Sequence of chain 10.E:
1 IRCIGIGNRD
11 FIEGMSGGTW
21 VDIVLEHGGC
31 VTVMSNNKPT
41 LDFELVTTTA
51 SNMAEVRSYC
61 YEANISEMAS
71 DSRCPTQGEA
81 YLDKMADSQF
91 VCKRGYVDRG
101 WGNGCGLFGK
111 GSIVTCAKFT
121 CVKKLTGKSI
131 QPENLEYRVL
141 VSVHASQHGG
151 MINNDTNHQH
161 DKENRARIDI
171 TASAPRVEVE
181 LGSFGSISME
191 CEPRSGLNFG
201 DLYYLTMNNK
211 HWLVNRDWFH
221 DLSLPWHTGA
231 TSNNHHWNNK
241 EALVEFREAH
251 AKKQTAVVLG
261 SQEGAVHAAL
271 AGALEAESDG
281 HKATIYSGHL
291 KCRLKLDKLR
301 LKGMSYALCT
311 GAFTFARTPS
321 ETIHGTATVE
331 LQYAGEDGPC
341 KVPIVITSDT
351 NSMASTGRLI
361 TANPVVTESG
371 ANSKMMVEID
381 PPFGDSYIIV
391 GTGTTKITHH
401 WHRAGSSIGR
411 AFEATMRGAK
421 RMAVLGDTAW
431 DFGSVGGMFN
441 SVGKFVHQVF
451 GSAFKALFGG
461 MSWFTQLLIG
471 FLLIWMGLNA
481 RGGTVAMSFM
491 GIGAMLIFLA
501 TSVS

A protein and the small-molecule ligand that binds it are described below.
Small molecule (SMILES): CC(=O)N[C@H]1[C@H](O[C@H]2[C@H](O)[C@@H](NC(C)=O)CO[C@@H]2CO[C@@H]2O[C@@H](C)[C@@H](O)[C@@H](O)[C@@H]2O)O[C@H](CO)[C@@H](O)[C@@H]1O

Binding-site contacts:
Ligand atom C4 contacts residue MET151 of chain 10.E at 3.9 Å (hydrophobic).
Ligand atom C2 contacts residue GLY150 of chain 10.E at 3.7 Å.
Ligand atom O5 contacts residue ASN157 of chain 10.E at 4.0 Å.
Ligand atom O5 contacts residue THR156 of chain 10.E at 3.8 Å.
Ligand atom N2 contacts residue GLY150 of chain 10.E at 3.4 Å (h-bond).
Ligand atom C5 contacts residue ASN154 of chain 10.E at 3.6 Å.
Ligand atom C1 contacts residue ASN154 of chain 10.E at 1.4 Å.
Ligand atom O4 contacts residue ASP161 of chain 10.E at 4.0 Å.
Ligand atom O7 contacts residue ASN154 of chain 10.E at 4.2 Å.
Ligand atom C6 contacts residue ASP161 of chain 10.E at 3.6 Å.
Ligand atom C5 contacts residue THR156 of chain 10.E at 3.8 Å.
Ligand atom C6 contacts residue THR156 of chain 10.E at 3.9 Å.
Ligand atom C5 contacts residue MET151 of chain 10.E at 3.9 Å (hydrophobic).
Ligand atom C4 contacts residue ASP161 of chain 10.E at 4.0 Å.
Ligand atom O7 contacts residue GLY150 of chain 10.E at 2.9 Å (h-bond).
Ligand atom C3 contacts residue MET151 of chain 10.E at 4.0 Å (hydrophobic).
Ligand atom C2 contacts residue ASN154 of chain 10.E at 2.4 Å.
Ligand atom O7 contacts residue HIS148 of chain 10.E at 3.6 Å (h-bond).
Ligand atom C1 contacts residue GLY150 of chain 10.E at 4.0 Å.
Ligand atom O6 contacts residue HIS148 of chain 10.E at 3.8 Å.
Ligand atom C5 contacts residue THR156 of chain 10.E at 3.9 Å.
Ligand atom C1 contacts residue THR156 of chain 10.E at 4.0 Å.
Ligand atom O5 contacts residue ASN154 of chain 10.E at 2.3 Å (h-bond).
Ligand atom C2 contacts residue MET151 of chain 10.E at 4.2 Å (hydrophobic).
Ligand atom C7 contacts residue ASN154 of chain 10.E at 3.7 Å.
Ligand atom C1 contacts residue MET151 of chain 10.E at 4.2 Å (hydrophobic).
Ligand atom O6 contacts residue MET151 of chain 10.E at 4.3 Å.
Ligand atom O5 contacts residue THR156 of chain 10.E at 3.8 Å.
Ligand atom C8 contacts residue ASN157 of chain 10.E at 3.6 Å.
Ligand atom O6 contacts residue THR156 of chain 10.E at 4.4 Å.
Ligand atom C7 contacts residue GLY150 of chain 10.E at 3.0 Å.
Ligand atom C4 contacts residue ASN154 of chain 10.E at 4.2 Å.
Ligand atom C6 contacts residue ASN157 of chain 10.E at 3.3 Å.
Ligand atom C5 contacts residue ASP161 of chain 10.E at 4.5 Å.
Ligand atom C3 contacts residue ASN154 of chain 10.E at 3.8 Å.
Ligand atom N2 contacts residue ASN154 of chain 10.E at 2.9 Å (h-bond).
Ligand atom C8 contacts residue GLY150 of chain 10.E at 3.7 Å.
Ligand atom C6 contacts residue THR156 of chain 10.E at 3.6 Å.
Ligand atom O5 contacts residue MET151 of chain 10.E at 3.9 Å.